Binding-site contacts:
Ligand atom C39 contacts residue GLN120 of chain 1.A at 3.5 Å.
Ligand atom N17 contacts residue MET91 of chain 1.A at 3.1 Å (h-bond).
Ligand atom C25 contacts residue MET91 of chain 1.A at 3.4 Å (hydrophobic).
Ligand atom C26 contacts residue HIS142 of chain 1.A at 3.2 Å.
Ligand atom O34 contacts residue GLU90 of chain 1.A at 2.6 Å (salt-bridge).
Ligand atom O33 contacts residue ASN170 of chain 1.A at 2.8 Å (h-bond).
Ligand atom N5 contacts residue TRP143 of chain 1.A at 3.2 Å.
Ligand atom C21 contacts residue GLU199 of chain 1.A at 3.1 Å.
Ligand atom C18 contacts residue GLU90 of chain 1.A at 3.5 Å.
Ligand atom C3 contacts residue GLU90 of chain 1.A at 3.4 Å.
Ligand atom C15 contacts residue LYS144 of chain 1.A at 3.5 Å.
Ligand atom C23 contacts residue GLU199 of chain 1.A at 3.2 Å.
Ligand atom C13 contacts residue MG1 of chain 1.B at 3.0 Å.
Ligand atom C7 contacts residue TRP143 of chain 1.A at 3.1 Å (hydrophobic).
Ligand atom O34 contacts residue TYR95 of chain 1.A at 3.4 Å.
Ligand atom O33 contacts residue MG1 of chain 1.B at 2.1 Å.
Ligand atom O33 contacts residue GLU199 of chain 1.A at 2.5 Å (salt-bridge).
Ligand atom F38 contacts residue D1D1 of chain 1.I at 3.5 Å.
Ligand atom C11 contacts residue TRP143 of chain 1.A at 3.4 Å (hydrophobic).
Ligand atom C2 contacts residue MET91 of chain 1.A at 3.5 Å (hydrophobic).
Ligand atom O33 contacts residue ASP169 of chain 1.A at 3.2 Å (salt-bridge).
Ligand atom C25 contacts residue GLY117 of chain 1.A at 3.5 Å.
Ligand atom C31 contacts residue LEU198 of chain 1.A at 3.6 Å (hydrophobic).
Ligand atom N22 contacts residue SER119 of chain 1.A at 3.0 Å (h-bond).
Ligand atom N29 contacts residue SER119 of chain 1.A at 2.8 Å (h-bond).
Ligand atom O32 contacts residue MG1 of chain 1.B at 2.1 Å.
Ligand atom O34 contacts residue ASN92 of chain 1.A at 3.5 Å.
Ligand atom O32 contacts residue ASP141 of chain 1.A at 2.9 Å (salt-bridge).
Ligand atom C21 contacts residue MG1 of chain 1.B at 2.9 Å.
Ligand atom C23 contacts residue ASN170 of chain 1.A at 3.6 Å.
Ligand atom C4 contacts residue MET91 of chain 1.A at 3.6 Å (hydrophobic).
Ligand atom O32 contacts residue LYS144 of chain 1.A at 3.0 Å (salt-bridge).
Ligand atom C21 contacts residue ASN170 of chain 1.A at 3.2 Å.
Ligand atom C26 contacts residue ASP141 of chain 1.A at 3.6 Å.
Ligand atom N29 contacts residue GLN120 of chain 1.A at 3.3 Å (h-bond).
Ligand atom O32 contacts residue ASN170 of chain 1.A at 2.9 Å (h-bond).
Ligand atom N24 contacts residue LYS144 of chain 1.A at 3.2 Å (salt-bridge).
Ligand atom C39 contacts residue ARG146 of chain 1.A at 3.5 Å.
Ligand atom N5 contacts residue HIS142 of chain 1.A at 3.6 Å.
Ligand atom C13 contacts residue ASN170 of chain 1.A at 3.2 Å.

Sequence of chain 1.A:
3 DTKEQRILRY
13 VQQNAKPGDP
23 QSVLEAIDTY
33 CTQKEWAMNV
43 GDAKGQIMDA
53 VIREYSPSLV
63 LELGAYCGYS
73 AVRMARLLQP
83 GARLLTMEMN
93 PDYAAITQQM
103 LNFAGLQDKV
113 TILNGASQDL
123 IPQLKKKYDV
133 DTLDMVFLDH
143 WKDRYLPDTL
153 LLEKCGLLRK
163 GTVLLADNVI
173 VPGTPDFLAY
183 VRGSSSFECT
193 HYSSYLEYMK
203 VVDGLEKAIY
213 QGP

A protein and the small-molecule ligand that binds it are described below.
Small molecule (SMILES): CNc1ncnc2c1ncn2[C@@H]1O[C@H]([C@@H]2C[C@H]2CNC(=O)c2cc(-c3ccc(F)cc3)cc(O)c2O)C[C@H]1O